Binding-site contacts:
Ligand atom PA contacts residue MN1 of chain 1.B at 3.5 Å.
Ligand atom O3D contacts residue ASP157 of chain 1.A at 3.0 Å (salt-bridge).
Ligand atom O2 contacts residue ILE67 of chain 1.A at 2.9 Å (h-bond).
Ligand atom O3' contacts residue ARG132 of chain 1.A at 2.8 Å (salt-bridge).
Ligand atom C3' contacts residue ARG132 of chain 1.A at 3.4 Å.
Ligand atom C4' contacts residue SER129 of chain 1.A at 3.3 Å.
Ligand atom O1B contacts residue MN1 of chain 1.B at 2.1 Å.
Ligand atom C4' contacts residue ASP246 of chain 1.A at 3.3 Å.
Ligand atom O2A contacts residue TYR70 of chain 1.A at 2.6 Å (h-bond).
Ligand atom O3D contacts residue VAL156 of chain 1.A at 3.1 Å (h-bond).
Ligand atom O2B contacts residue ARG296 of chain 1.A at 3.2 Å (salt-bridge).
Ligand atom O6' contacts residue TRP125 of chain 1.A at 3.5 Å.
Ligand atom O3D contacts residue ASP155 of chain 1.A at 3.2 Å.
Ligand atom O2A contacts residue ARG296 of chain 1.A at 3.3 Å (salt-bridge).
Ligand atom C2D contacts residue PHE65 of chain 1.A at 3.4 Å (hydrophobic).
Ligand atom C3' contacts residue ASP155 of chain 1.A at 3.5 Å.
Ligand atom O2' contacts residue ALA212 of chain 1.A at 3.2 Å.
Ligand atom O1B contacts residue ASP155 of chain 1.A at 3.4 Å (salt-bridge).
Ligand atom PB contacts residue MN1 of chain 1.B at 3.4 Å.
Ligand atom O3A contacts residue ARG296 of chain 1.A at 3.0 Å (salt-bridge).
Ligand atom C6' contacts residue TRP244 of chain 1.A at 3.5 Å (hydrophobic).
Ligand atom O6' contacts residue HIS245 of chain 1.A at 2.8 Å (h-bond).
Ligand atom O4 contacts residue TYR70 of chain 1.A at 3.5 Å.
Ligand atom O3' contacts residue GLY211 of chain 1.A at 3.0 Å.
Ligand atom O1A contacts residue ASP155 of chain 1.A at 3.2 Å (salt-bridge).
Ligand atom N3 contacts residue TYR70 of chain 1.A at 3.3 Å.
Ligand atom O3' contacts residue ALA212 of chain 1.A at 3.2 Å (h-bond).
Ligand atom C2 contacts residue TYR70 of chain 1.A at 3.5 Å (hydrophobic).
Ligand atom O4' contacts residue ASP246 of chain 1.A at 2.8 Å (salt-bridge).
Ligand atom O2A contacts residue LYS290 of chain 1.A at 3.5 Å (salt-bridge).
Ligand atom C4 contacts residue TYR70 of chain 1.A at 3.3 Å (hydrophobic).
Ligand atom O2 contacts residue TYR70 of chain 1.A at 3.5 Å.
Ligand atom N3 contacts residue ILE67 of chain 1.A at 2.8 Å (h-bond).
Ligand atom O1A contacts residue ASP157 of chain 1.A at 3.0 Å (salt-bridge).
Ligand atom O1A contacts residue MN1 of chain 1.B at 2.2 Å.
Ligand atom O3' contacts residue ASP155 of chain 1.A at 2.8 Å (salt-bridge).
Ligand atom O2D contacts residue PHE65 of chain 1.A at 2.7 Å (h-bond).
Ligand atom O4' contacts residue GLU247 of chain 1.A at 3.3 Å.
Ligand atom O2' contacts residue ASP155 of chain 1.A at 2.7 Å (salt-bridge).
Ligand atom O2 contacts residue PHE65 of chain 1.A at 3.4 Å (h-bond).

Sequence of chain 1.A:
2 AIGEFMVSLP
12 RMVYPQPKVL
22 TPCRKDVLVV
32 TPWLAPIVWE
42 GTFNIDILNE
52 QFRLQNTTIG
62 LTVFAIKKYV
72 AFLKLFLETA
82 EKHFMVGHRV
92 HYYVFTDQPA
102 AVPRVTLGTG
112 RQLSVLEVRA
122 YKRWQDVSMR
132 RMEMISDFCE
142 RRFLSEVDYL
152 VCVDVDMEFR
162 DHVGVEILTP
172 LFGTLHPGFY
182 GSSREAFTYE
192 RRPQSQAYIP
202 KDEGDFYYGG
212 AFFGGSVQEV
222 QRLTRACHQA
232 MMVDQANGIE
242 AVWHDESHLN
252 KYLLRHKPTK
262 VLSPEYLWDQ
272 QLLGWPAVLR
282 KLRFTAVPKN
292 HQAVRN

This protein binds this small molecule.
Small molecule (SMILES): O=c1ccn([C@@H]2O[C@H](CO[P](=O)(O)O[P](=O)(O)O[C@H]3O[C@H](CO)[C@H](O)[C@H](O)[C@H]3O)[C@@H](O)[C@H]2O)c(=O)[nH]1